Binding-site contacts:
Ligand atom O34 contacts residue MET109 of chain 1.A at 3.8 Å.
Ligand atom C28 contacts residue ASN100 of chain 1.A at 3.9 Å.
Ligand atom C33 contacts residue TRP41 of chain 1.A at 3.9 Å (hydrophobic).
Ligand atom C5 contacts residue LEU52 of chain 1.A at 3.8 Å (hydrophobic).
Ligand atom C1 contacts residue TRP41 of chain 1.A at 3.6 Å (hydrophobic).
Ligand atom C3 contacts residue TRP41 of chain 1.A at 4.0 Å (hydrophobic).
Ligand atom N19 contacts residue ASN100 of chain 1.A at 3.8 Å.
Ligand atom N18 contacts residue ASN100 of chain 1.A at 3.1 Å (h-bond).
Ligand atom C2 contacts residue TRP41 of chain 1.A at 3.8 Å (hydrophobic).
Ligand atom C3 contacts residue LEU52 of chain 1.A at 4.0 Å (hydrophobic).
Ligand atom C4 contacts residue LEU52 of chain 1.A at 3.8 Å (hydrophobic).
Ligand atom C26 contacts residue LEU54 of chain 1.A at 3.8 Å (hydrophobic).
Ligand atom N19 contacts residue ILE106 of chain 1.A at 4.0 Å.
Ligand atom C10 contacts residue ILE106 of chain 1.A at 4.0 Å (hydrophobic).
Ligand atom F23 contacts residue VAL47 of chain 1.A at 3.4 Å.
Ligand atom C21 contacts residue TYR99 of chain 1.A at 3.9 Å (hydrophobic).
Ligand atom C22 contacts residue ILE106 of chain 1.A at 3.9 Å (hydrophobic).
Ligand atom C11 contacts residue LEU52 of chain 1.A at 3.9 Å (hydrophobic).
Ligand atom C4 contacts residue TRP41 of chain 1.A at 3.9 Å (hydrophobic).
Ligand atom C1 contacts residue LYS51 of chain 1.A at 3.7 Å.
Ligand atom C21 contacts residue ASN100 of chain 1.A at 4.0 Å.
Ligand atom C22 contacts residue PHE43 of chain 1.A at 3.7 Å (hydrophobic).
Ligand atom C32 contacts residue TRP41 of chain 1.A at 3.9 Å (hydrophobic).
Ligand atom C9 contacts residue ILE106 of chain 1.A at 3.8 Å (hydrophobic).
Ligand atom F23 contacts residue PRO42 of chain 1.A at 3.2 Å.
Ligand atom C7 contacts residue LEU52 of chain 1.A at 3.6 Å (hydrophobic).
Ligand atom C35 contacts residue ILE106 of chain 1.A at 4.0 Å (hydrophobic).
Ligand atom C5 contacts residue TRP41 of chain 1.A at 3.6 Å (hydrophobic).
Ligand atom C22 contacts residue PRO42 of chain 1.A at 3.5 Å (hydrophobic).
Ligand atom C20 contacts residue ILE106 of chain 1.A at 3.8 Å (hydrophobic).
Ligand atom C13 contacts residue ILE106 of chain 1.A at 3.9 Å (hydrophobic).
Ligand atom C35 contacts residue ASP105 of chain 1.A at 3.6 Å.
Ligand atom N19 contacts residue CYS96 of chain 1.A at 3.8 Å.
Ligand atom C12 contacts residue PRO42 of chain 1.A at 3.9 Å (hydrophobic).
Ligand atom N6 contacts residue LYS51 of chain 1.A at 3.6 Å.
Ligand atom C11 contacts residue PRO42 of chain 1.A at 3.9 Å (hydrophobic).
Ligand atom N6 contacts residue TRP41 of chain 1.A at 3.3 Å.
Ligand atom C33 contacts residue MET109 of chain 1.A at 3.5 Å (hydrophobic).
Ligand atom C12 contacts residue LEU52 of chain 1.A at 3.6 Å (hydrophobic).
Ligand atom C8 contacts residue LEU52 of chain 1.A at 3.4 Å (hydrophobic).

The protein below binds the small molecule below.
Small molecule (SMILES): Cc1nnn(C)c1-c1cc2c(cc1F)c1ncc(C(C)(C)O)cc1n2[C@H](c1ccccc1)C1CCOCC1

Sequence of chain 1.A:
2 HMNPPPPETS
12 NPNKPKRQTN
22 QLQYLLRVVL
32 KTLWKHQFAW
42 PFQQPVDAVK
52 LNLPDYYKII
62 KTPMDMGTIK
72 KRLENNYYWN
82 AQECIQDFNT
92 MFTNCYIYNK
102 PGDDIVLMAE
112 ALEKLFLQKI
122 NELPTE